Sequence of chain 1.B:
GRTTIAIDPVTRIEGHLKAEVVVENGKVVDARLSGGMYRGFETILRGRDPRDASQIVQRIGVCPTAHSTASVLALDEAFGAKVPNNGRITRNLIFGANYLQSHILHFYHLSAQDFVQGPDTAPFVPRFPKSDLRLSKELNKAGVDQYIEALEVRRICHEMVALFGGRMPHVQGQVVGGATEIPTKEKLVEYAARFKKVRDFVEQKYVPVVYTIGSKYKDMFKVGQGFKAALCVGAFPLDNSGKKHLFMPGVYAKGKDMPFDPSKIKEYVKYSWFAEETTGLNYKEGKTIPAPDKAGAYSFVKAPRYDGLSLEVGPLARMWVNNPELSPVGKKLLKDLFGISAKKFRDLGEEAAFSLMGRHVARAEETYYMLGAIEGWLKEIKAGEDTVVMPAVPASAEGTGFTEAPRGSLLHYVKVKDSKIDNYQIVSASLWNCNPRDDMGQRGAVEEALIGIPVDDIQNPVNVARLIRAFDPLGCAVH

Sequence of chain 1.A:
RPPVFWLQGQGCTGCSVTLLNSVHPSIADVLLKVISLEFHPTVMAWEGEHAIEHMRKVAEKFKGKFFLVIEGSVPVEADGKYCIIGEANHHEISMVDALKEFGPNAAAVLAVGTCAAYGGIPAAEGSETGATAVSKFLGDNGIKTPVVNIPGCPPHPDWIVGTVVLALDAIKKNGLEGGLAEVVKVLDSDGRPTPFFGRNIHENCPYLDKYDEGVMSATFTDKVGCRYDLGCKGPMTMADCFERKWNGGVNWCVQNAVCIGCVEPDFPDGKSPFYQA

This small molecule binds to this protein.
Small molecule (SMILES): CCCCCCCCCCCC[N+](C)(C)CCCS(=O)(=O)[O-]

Binding-site contacts:
Ligand atom C4 contacts residue LEU59 of chain 1.A at 3.9 Å (hydrophobic).
Ligand atom C12 contacts residue ILE67 of chain 1.A at 4.3 Å (hydrophobic).
Ligand atom C8 contacts residue LEU71 of chain 1.A at 4.3 Å (hydrophobic).
Ligand atom C2 contacts residue LEU59 of chain 1.A at 3.8 Å (hydrophobic).
Ligand atom C8 contacts residue LEU60 of chain 1.A at 4.4 Å (hydrophobic).
Ligand atom C5 contacts residue LEU60 of chain 1.A at 4.1 Å (hydrophobic).
Ligand atom C2 contacts residue SER56 of chain 1.A at 3.4 Å.
Ligand atom C11 contacts residue LEU166 of chain 1.B at 4.5 Å (hydrophobic).
Ligand atom C7 contacts residue LEU71 of chain 1.A at 3.8 Å (hydrophobic).
Ligand atom C10 contacts residue ILE67 of chain 1.A at 3.8 Å (hydrophobic).
Ligand atom C9 contacts residue SBY1 of chain 1.N at 4.0 Å.
Ligand atom C6 contacts residue LEU59 of chain 1.A at 4.1 Å (hydrophobic).
Ligand atom C6 contacts residue LEU71 of chain 1.A at 3.5 Å (hydrophobic).
Ligand atom C5 contacts residue LEU71 of chain 1.A at 3.8 Å (hydrophobic).
Ligand atom C8 contacts residue LEU59 of chain 1.A at 4.4 Å (hydrophobic).
Ligand atom C7 contacts residue LEU60 of chain 1.A at 3.8 Å (hydrophobic).
Ligand atom C11 contacts residue GLU167 of chain 1.B at 4.4 Å.
Ligand atom C2 contacts residue HIS80 of chain 1.A at 3.7 Å.
Ligand atom C5 contacts residue SBY1 of chain 1.N at 3.9 Å.
Ligand atom C3 contacts residue VAL83 of chain 1.A at 4.5 Å (hydrophobic).
Ligand atom C12 contacts residue GLU167 of chain 1.B at 3.7 Å.
Ligand atom C3 contacts residue LEU77 of chain 1.A at 4.5 Å (hydrophobic).
Ligand atom C11 contacts residue SBY1 of chain 1.N at 4.1 Å.
Ligand atom C2 contacts residue TRP46 of chain 1.A at 4.4 Å (hydrophobic).
Ligand atom C3 contacts residue HIS80 of chain 1.A at 3.8 Å.
Ligand atom C7 contacts residue SBY1 of chain 1.N at 4.3 Å.
Ligand atom C8 contacts residue ILE67 of chain 1.A at 3.9 Å (hydrophobic).
Ligand atom C9 contacts residue LEU166 of chain 1.B at 4.3 Å (hydrophobic).
Ligand atom C4 contacts residue LEU77 of chain 1.A at 4.1 Å (hydrophobic).
Ligand atom C6 contacts residue ILE67 of chain 1.A at 4.5 Å (hydrophobic).
Ligand atom C4 contacts residue LEU71 of chain 1.A at 4.5 Å (hydrophobic).
Ligand atom C6 contacts residue LEU60 of chain 1.A at 4.0 Å (hydrophobic).